This protein binds this small molecule.
Small molecule (SMILES): Clc1cccc(COc2ccccc2CNCc2cccnc2)c1

Sequence of chain 1.A:
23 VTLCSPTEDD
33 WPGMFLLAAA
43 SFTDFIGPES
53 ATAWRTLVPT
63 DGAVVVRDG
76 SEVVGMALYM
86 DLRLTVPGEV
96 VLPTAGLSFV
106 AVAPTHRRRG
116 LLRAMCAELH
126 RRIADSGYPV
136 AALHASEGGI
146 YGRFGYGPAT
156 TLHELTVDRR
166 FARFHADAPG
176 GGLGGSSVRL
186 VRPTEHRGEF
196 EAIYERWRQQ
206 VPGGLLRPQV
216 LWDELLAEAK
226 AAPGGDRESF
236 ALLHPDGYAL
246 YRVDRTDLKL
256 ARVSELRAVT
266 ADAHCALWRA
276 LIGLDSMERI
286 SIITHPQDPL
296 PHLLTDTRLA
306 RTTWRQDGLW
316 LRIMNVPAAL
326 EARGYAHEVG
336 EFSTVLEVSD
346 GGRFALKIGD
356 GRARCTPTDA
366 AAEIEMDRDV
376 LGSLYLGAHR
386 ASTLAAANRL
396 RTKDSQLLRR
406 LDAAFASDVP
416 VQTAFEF

Binding-site contacts:
Ligand atom C17 contacts residue TRP56 of chain 1.A at 3.4 Å (hydrophobic).
Ligand atom C2 contacts residue LEU83 of chain 1.A at 3.7 Å (hydrophobic).
Ligand atom C2 contacts residue TRP56 of chain 1.A at 3.8 Å (hydrophobic).
Ligand atom C10 contacts residue ASP46 of chain 1.A at 3.2 Å.
Ligand atom C9 contacts residue PHE47 of chain 1.A at 4.0 Å (hydrophobic).
Ligand atom C3 contacts residue MET85 of chain 1.A at 3.7 Å (hydrophobic).
Ligand atom C20 contacts residue ALA53 of chain 1.A at 3.6 Å (hydrophobic).
Ligand atom C5 contacts residue TRP56 of chain 1.A at 3.6 Å (hydrophobic).
Ligand atom O1 contacts residue PHE104 of chain 1.A at 3.5 Å.
Ligand atom C20 contacts residue TRP56 of chain 1.A at 3.7 Å (hydrophobic).
Ligand atom C4 contacts residue TRP56 of chain 1.A at 3.6 Å (hydrophobic).
Ligand atom CL1 contacts residue ARG57 of chain 1.A at 3.7 Å.
Ligand atom C19 contacts residue SER103 of chain 1.A at 4.0 Å.
Ligand atom C6 contacts residue PHE104 of chain 1.A at 3.9 Å (hydrophobic).
Ligand atom C4 contacts residue SER103 of chain 1.A at 3.2 Å.
Ligand atom C6 contacts residue TRP56 of chain 1.A at 4.0 Å (hydrophobic).
Ligand atom C8 contacts residue SER52 of chain 1.A at 4.0 Å.
Ligand atom C15 contacts residue PHE422 of chain 1.A at 3.4 Å (hydrophobic).
Ligand atom C3 contacts residue LEU83 of chain 1.A at 3.9 Å (hydrophobic).
Ligand atom C1 contacts residue PHE104 of chain 1.A at 4.0 Å (hydrophobic).
Ligand atom C11 contacts residue PHE44 of chain 1.A at 3.8 Å (hydrophobic).
Ligand atom C19 contacts residue PHE422 of chain 1.A at 3.1 Å (hydrophobic).
Ligand atom C14 contacts residue PHE422 of chain 1.A at 3.4 Å (hydrophobic).
Ligand atom C11 contacts residue ASP46 of chain 1.A at 3.9 Å.
Ligand atom CL1 contacts residue ALA53 of chain 1.A at 3.6 Å.
Ligand atom C3 contacts residue TRP56 of chain 1.A at 3.7 Å (hydrophobic).
Ligand atom C5 contacts residue PHE104 of chain 1.A at 3.6 Å (hydrophobic).
Ligand atom C9 contacts residue ASP46 of chain 1.A at 3.9 Å.
Ligand atom C18 contacts residue PHE422 of chain 1.A at 4.0 Å (hydrophobic).
Ligand atom C3 contacts residue SER103 of chain 1.A at 3.4 Å.
Ligand atom C10 contacts residue PHE47 of chain 1.A at 3.5 Å (hydrophobic).
Ligand atom C1 contacts residue ALA53 of chain 1.A at 4.1 Å (hydrophobic).
Ligand atom C20 contacts residue PHE104 of chain 1.A at 3.4 Å (hydrophobic).
Ligand atom C2 contacts residue VAL60 of chain 1.A at 4.1 Å (hydrophobic).
Ligand atom CL1 contacts residue TRP33 of chain 1.A at 3.6 Å.
Ligand atom C13 contacts residue PHE44 of chain 1.A at 3.9 Å (hydrophobic).
Ligand atom C8 contacts residue PHE47 of chain 1.A at 4.0 Å (hydrophobic).
Ligand atom C18 contacts residue TRP56 of chain 1.A at 3.4 Å (hydrophobic).
Ligand atom CL1 contacts residue LEU83 of chain 1.A at 4.0 Å.
Ligand atom C1 contacts residue TRP56 of chain 1.A at 3.8 Å (hydrophobic).